This protein binds this small molecule.
Small molecule (SMILES): Nc1nc2c(ncn2[C@@H]2O[C@H](CO[P](=O)(O)O[P](=O)(O)NP(=O)(O)O)[C@@H](O)[C@H]2O)c(=O)[nH]1

Sequence of chain 1.D:
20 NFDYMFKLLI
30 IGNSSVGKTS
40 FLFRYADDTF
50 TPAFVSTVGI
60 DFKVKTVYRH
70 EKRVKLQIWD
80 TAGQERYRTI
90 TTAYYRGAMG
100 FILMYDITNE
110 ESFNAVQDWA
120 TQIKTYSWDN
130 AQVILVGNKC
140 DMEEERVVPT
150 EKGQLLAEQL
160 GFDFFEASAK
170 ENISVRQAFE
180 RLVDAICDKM

Binding-site contacts:
Ligand atom O1A contacts residue SER39 of chain 1.D at 3.5 Å (h-bond).
Ligand atom PG contacts residue MG1 of chain 1.H at 3.4 Å.
Ligand atom N1 contacts residue ASP140 of chain 1.D at 2.9 Å (salt-bridge).
Ligand atom O1B contacts residue LYS37 of chain 1.D at 2.6 Å (salt-bridge).
Ligand atom N7 contacts residue ASN137 of chain 1.D at 3.1 Å (h-bond).
Ligand atom N2 contacts residue ASP140 of chain 1.D at 3.0 Å (salt-bridge).
Ligand atom PB contacts residue LYS37 of chain 1.D at 3.6 Å.
Ligand atom O1G contacts residue SER33 of chain 1.D at 3.6 Å.
Ligand atom O4' contacts residue LYS138 of chain 1.D at 3.3 Å (salt-bridge).
Ligand atom O6 contacts residue ASP140 of chain 1.D at 3.5 Å (salt-bridge).
Ligand atom O3G contacts residue SER55 of chain 1.D at 3.6 Å.
Ligand atom O2G contacts residue SER55 of chain 1.D at 3.2 Å (h-bond).
Ligand atom N3B contacts residue SER34 of chain 1.D at 3.2 Å (h-bond).
Ligand atom O3' contacts residue PHE53 of chain 1.D at 3.5 Å.
Ligand atom N2 contacts residue MET141 of chain 1.D at 3.4 Å (h-bond).
Ligand atom C8 contacts residue SER39 of chain 1.D at 3.5 Å.
Ligand atom O1B contacts residue GLY36 of chain 1.D at 3.1 Å (h-bond).
Ligand atom O3G contacts residue MG1 of chain 1.H at 2.1 Å.
Ligand atom O1G contacts residue LYS37 of chain 1.D at 2.7 Å (salt-bridge).
Ligand atom O6 contacts residue SER167 of chain 1.D at 3.2 Å (h-bond).
Ligand atom O6 contacts residue ALA168 of chain 1.D at 2.8 Å (h-bond).
Ligand atom O1G contacts residue GLY82 of chain 1.D at 2.9 Å (h-bond).
Ligand atom O2' contacts residue PRO51 of chain 1.D at 3.5 Å.
Ligand atom O6 contacts residue LYS138 of chain 1.D at 3.6 Å.
Ligand atom O1B contacts residue VAL35 of chain 1.D at 3.6 Å (h-bond).
Ligand atom C6 contacts residue LYS169 of chain 1.D at 3.6 Å.
Ligand atom O2B contacts residue MG1 of chain 1.H at 2.2 Å.
Ligand atom O2G contacts residue SER33 of chain 1.D at 2.6 Å (h-bond).
Ligand atom C6 contacts residue LYS138 of chain 1.D at 3.5 Å.
Ligand atom PB contacts residue MG1 of chain 1.H at 3.5 Å.
Ligand atom C5 contacts residue LYS138 of chain 1.D at 3.6 Å.
Ligand atom O6 contacts residue ASN137 of chain 1.D at 3.5 Å (h-bond).
Ligand atom N1 contacts residue LYS169 of chain 1.D at 3.5 Å.
Ligand atom O1A contacts residue THR38 of chain 1.D at 2.7 Å (h-bond).
Ligand atom O2' contacts residue PHE49 of chain 1.D at 3.3 Å.
Ligand atom O3A contacts residue GLY36 of chain 1.D at 3.1 Å (h-bond).
Ligand atom O2B contacts residue THR38 of chain 1.D at 2.9 Å (h-bond).
Ligand atom O6 contacts residue LYS169 of chain 1.D at 3.1 Å (salt-bridge).
Ligand atom O3G contacts residue THR56 of chain 1.D at 3.0 Å (h-bond).
Ligand atom O2A contacts residue PHE53 of chain 1.D at 3.1 Å.